The small molecule below binds the protein below.
Small molecule (SMILES): CCOC(=O)c1ccc(OCCCCC2CCN(c3ccc(C)nn3)CC2)cc1

Sequence of chain 28.B:
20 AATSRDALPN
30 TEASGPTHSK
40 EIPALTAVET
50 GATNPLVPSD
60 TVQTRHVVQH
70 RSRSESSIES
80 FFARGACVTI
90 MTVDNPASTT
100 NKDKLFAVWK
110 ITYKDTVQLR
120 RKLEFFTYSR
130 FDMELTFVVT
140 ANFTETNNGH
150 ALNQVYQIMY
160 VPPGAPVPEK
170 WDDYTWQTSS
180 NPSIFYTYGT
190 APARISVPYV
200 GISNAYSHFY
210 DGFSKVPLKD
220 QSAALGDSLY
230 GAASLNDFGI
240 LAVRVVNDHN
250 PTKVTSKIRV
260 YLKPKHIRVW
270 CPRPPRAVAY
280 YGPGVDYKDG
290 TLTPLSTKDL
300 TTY

Binding-site contacts:
Ligand atom C3 contacts residue TYR159 of chain 28.B at 3.7 Å (hydrophobic).
Ligand atom C18 contacts residue PHE237 of chain 28.B at 3.8 Å (hydrophobic).
Ligand atom C4 contacts residue ILE194 of chain 28.B at 3.8 Å (hydrophobic).
Ligand atom O16 contacts residue MET132 of chain 28.B at 3.6 Å.
Ligand atom C19 contacts residue PHE237 of chain 28.B at 3.5 Å (hydrophobic).
Ligand atom C26 contacts residue THR111 of chain 28.B at 3.6 Å.
Ligand atom C23 contacts residue PHE237 of chain 28.B at 3.8 Å (hydrophobic).
Ligand atom C13 contacts residue MET132 of chain 28.B at 3.8 Å (hydrophobic).
Ligand atom C14 contacts residue VAL199 of chain 28.B at 3.8 Å (hydrophobic).
Ligand atom C26 contacts residue LYS113 of chain 28.B at 3.7 Å.
Ligand atom C3 contacts residue ALA24 of chain 28.D at 3.5 Å (hydrophobic).
Ligand atom C20 contacts residue TYR112 of chain 28.B at 3.4 Å (hydrophobic).
Ligand atom C8 contacts residue TYR159 of chain 28.B at 3.5 Å (hydrophobic).
Ligand atom C8 contacts residue VAL196 of chain 28.B at 3.7 Å (hydrophobic).
Ligand atom C21 contacts residue TYR112 of chain 28.B at 3.4 Å (hydrophobic).
Ligand atom C11 contacts residue LEU134 of chain 28.B at 3.8 Å (hydrophobic).
Ligand atom C4 contacts residue TYR159 of chain 28.B at 3.7 Å (hydrophobic).
Ligand atom C1 contacts residue ILE183 of chain 28.B at 3.5 Å (hydrophobic).
Ligand atom C7 contacts residue VAL196 of chain 28.B at 3.5 Å (hydrophobic).
Ligand atom C1 contacts residue ILE157 of chain 28.B at 3.4 Å (hydrophobic).
Ligand atom C14 contacts residue MET132 of chain 28.B at 3.5 Å (hydrophobic).
Ligand atom C5 contacts residue ILE194 of chain 28.B at 3.8 Å (hydrophobic).
Ligand atom C23 contacts residue TYR112 of chain 28.B at 3.3 Å (hydrophobic).
Ligand atom C15 contacts residue MET132 of chain 28.B at 3.6 Å (hydrophobic).
Ligand atom O25 contacts residue THR111 of chain 28.B at 3.4 Å (h-bond).
Ligand atom C20 contacts residue PHE237 of chain 28.B at 3.4 Å (hydrophobic).
Ligand atom O24 contacts residue TYR112 of chain 28.B at 3.8 Å.
Ligand atom C27 contacts residue ASP236 of chain 28.B at 3.6 Å.
Ligand atom C3 contacts residue PRO181 of chain 28.B at 3.7 Å (hydrophobic).
Ligand atom N6 contacts residue VAL196 of chain 28.B at 3.8 Å.
Ligand atom C12 contacts residue VAL199 of chain 28.B at 3.7 Å (hydrophobic).
Ligand atom C13 contacts residue PHE237 of chain 28.B at 3.7 Å (hydrophobic).
Ligand atom C4 contacts residue ALA24 of chain 28.D at 3.5 Å (hydrophobic).
Ligand atom C21 contacts residue PHE237 of chain 28.B at 3.7 Å (hydrophobic).
Ligand atom C7 contacts residue TYR159 of chain 28.B at 3.7 Å (hydrophobic).
Ligand atom O25 contacts residue TYR112 of chain 28.B at 3.4 Å.
Ligand atom C10 contacts residue MET132 of chain 28.B at 3.7 Å (hydrophobic).
Ligand atom N4 contacts residue LEU240 of chain 28.B at 3.3 Å.
Ligand atom N3 contacts residue LEU240 of chain 28.B at 3.4 Å.
Ligand atom C5 contacts residue TYR159 of chain 28.B at 3.7 Å (hydrophobic).

Sequence of chain 28.D:
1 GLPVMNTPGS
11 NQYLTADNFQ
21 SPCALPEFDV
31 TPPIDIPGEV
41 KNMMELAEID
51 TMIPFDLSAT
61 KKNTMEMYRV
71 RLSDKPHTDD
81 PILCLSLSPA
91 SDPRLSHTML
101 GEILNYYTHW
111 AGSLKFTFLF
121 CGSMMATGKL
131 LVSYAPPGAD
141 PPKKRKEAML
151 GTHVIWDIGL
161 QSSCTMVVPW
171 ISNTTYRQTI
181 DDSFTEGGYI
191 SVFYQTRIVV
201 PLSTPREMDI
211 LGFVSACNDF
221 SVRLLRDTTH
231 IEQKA